Sequence of chain 1.F:
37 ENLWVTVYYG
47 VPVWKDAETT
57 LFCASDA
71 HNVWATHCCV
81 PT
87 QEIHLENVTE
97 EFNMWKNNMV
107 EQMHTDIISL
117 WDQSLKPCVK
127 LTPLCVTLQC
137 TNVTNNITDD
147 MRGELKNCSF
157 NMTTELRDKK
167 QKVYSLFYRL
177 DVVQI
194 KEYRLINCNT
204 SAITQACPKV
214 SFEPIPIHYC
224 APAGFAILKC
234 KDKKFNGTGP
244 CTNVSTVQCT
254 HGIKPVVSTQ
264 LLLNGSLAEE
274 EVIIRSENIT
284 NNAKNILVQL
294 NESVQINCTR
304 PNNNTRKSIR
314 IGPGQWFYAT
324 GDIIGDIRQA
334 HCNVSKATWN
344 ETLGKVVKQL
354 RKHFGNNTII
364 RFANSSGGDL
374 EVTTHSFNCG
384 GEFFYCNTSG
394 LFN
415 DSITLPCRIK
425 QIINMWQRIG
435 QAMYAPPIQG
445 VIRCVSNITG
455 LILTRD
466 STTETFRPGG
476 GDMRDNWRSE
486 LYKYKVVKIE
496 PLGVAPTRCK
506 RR

Binding-site contacts:
Ligand atom C6 contacts residue GLU216 of chain 1.F at 3.9 Å.
Ligand atom C1 contacts residue SER450 of chain 1.F at 3.8 Å.
Ligand atom C6 contacts residue NAG1 of chain 1.HB at 4.0 Å.
Ligand atom C1 contacts residue ASN267 of chain 1.F at 1.5 Å.
Ligand atom O5 contacts residue VAL449 of chain 1.F at 4.3 Å.
Ligand atom N2 contacts residue SER450 of chain 1.F at 2.9 Å (h-bond).
Ligand atom O7 contacts residue VAL449 of chain 1.F at 3.6 Å.
Ligand atom O3 contacts residue CYS382 of chain 1.F at 3.8 Å.
Ligand atom N2 contacts residue ASN267 of chain 1.F at 3.0 Å (h-bond).
Ligand atom O7 contacts residue VAL259 of chain 1.F at 4.0 Å.
Ligand atom C4 contacts residue ASN267 of chain 1.F at 4.3 Å.
Ligand atom C8 contacts residue VAL449 of chain 1.F at 4.1 Å (hydrophobic).
Ligand atom C2 contacts residue ASN267 of chain 1.F at 2.5 Å.
Ligand atom C3 contacts residue ASN267 of chain 1.F at 3.9 Å.
Ligand atom C7 contacts residue VAL449 of chain 1.F at 4.2 Å (hydrophobic).
Ligand atom C7 contacts residue ASN267 of chain 1.F at 3.8 Å.
Ligand atom C8 contacts residue SER450 of chain 1.F at 4.0 Å.
Ligand atom C1 contacts residue VAL449 of chain 1.F at 4.2 Å (hydrophobic).
Ligand atom C5 contacts residue ASN267 of chain 1.F at 3.8 Å.
Ligand atom C5 contacts residue NAG1 of chain 1.HB at 4.0 Å.
Ligand atom O5 contacts residue NAG1 of chain 1.HB at 3.5 Å.
Ligand atom C3 contacts residue SER450 of chain 1.F at 3.8 Å.
Ligand atom C7 contacts residue SER450 of chain 1.F at 3.9 Å.
Ligand atom C5 contacts residue VAL449 of chain 1.F at 3.6 Å (hydrophobic).
Ligand atom C7 contacts residue VAL259 of chain 1.F at 4.1 Å (hydrophobic).
Ligand atom C5 contacts residue GLU216 of chain 1.F at 4.0 Å.
Ligand atom O7 contacts residue ASN267 of chain 1.F at 4.1 Å.
Ligand atom C1 contacts residue NAG1 of chain 1.HB at 4.0 Å.
Ligand atom C8 contacts residue LEU266 of chain 1.F at 3.5 Å (hydrophobic).
Ligand atom C2 contacts residue SER450 of chain 1.F at 3.7 Å.
Ligand atom O7 contacts residue ARG447 of chain 1.F at 3.7 Å.
Ligand atom C8 contacts residue PHE380 of chain 1.F at 4.4 Å (hydrophobic).
Ligand atom O7 contacts residue PRO217 of chain 1.F at 3.7 Å.
Ligand atom O7 contacts residue CYS448 of chain 1.F at 4.0 Å.
Ligand atom C8 contacts residue VAL259 of chain 1.F at 3.8 Å (hydrophobic).
Ligand atom O6 contacts residue GLY383 of chain 1.F at 4.2 Å.
Ligand atom C4 contacts residue VAL449 of chain 1.F at 4.3 Å (hydrophobic).
Ligand atom O5 contacts residue ASN267 of chain 1.F at 2.4 Å (h-bond).
Ligand atom C3 contacts residue VAL449 of chain 1.F at 4.2 Å (hydrophobic).
Ligand atom O4 contacts residue VAL449 of chain 1.F at 4.4 Å.

A protein and the small-molecule ligand that binds it are described below.
Small molecule (SMILES): CC(=O)N[C@H]1[C@H](O[C@H]2[C@H](O)[C@@H](NC(C)=O)CO[C@@H]2CO)O[C@H](CO)[C@@H](O[C@@H]2O[C@H](CO)[C@@H](O)[C@H](O)[C@@H]2O)[C@@H]1O